Sequence of chain 2.B:
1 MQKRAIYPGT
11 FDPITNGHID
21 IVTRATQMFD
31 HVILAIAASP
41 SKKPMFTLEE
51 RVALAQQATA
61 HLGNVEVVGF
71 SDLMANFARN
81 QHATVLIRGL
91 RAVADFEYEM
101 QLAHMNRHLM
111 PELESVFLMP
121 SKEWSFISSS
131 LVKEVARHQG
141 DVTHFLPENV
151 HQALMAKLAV

This small molecule binds to this protein.
Small molecule (SMILES): COc1ccc2[nH]cc(CCNC(=O)C(C)(C)C)c2c1

Binding-site contacts:
Ligand atom C9 contacts residue LEU73 of chain 2.B at 4.1 Å (hydrophobic).
Ligand atom C2 contacts residue ARG88 of chain 2.B at 3.5 Å.
Ligand atom O1 contacts residue LEU73 of chain 2.B at 3.5 Å.
Ligand atom C13 contacts residue VAL135 of chain 3.B at 4.2 Å (hydrophobic).
Ligand atom C7 contacts residue ASP72 of chain 2.B at 4.2 Å.
Ligand atom N contacts residue THR10 of chain 2.B at 4.2 Å.
Ligand atom C contacts residue PRO8 of chain 2.B at 4.2 Å (hydrophobic).
Ligand atom O contacts residue ASN106 of chain 2.B at 3.4 Å (h-bond).
Ligand atom C13 contacts residue ASN106 of chain 2.B at 3.9 Å.
Ligand atom O1 contacts residue MET74 of chain 2.B at 3.0 Å (h-bond).
Ligand atom C14 contacts residue MET74 of chain 2.B at 4.3 Å (hydrophobic).
Ligand atom N contacts residue ALA37 of chain 2.B at 4.2 Å.
Ligand atom C7 contacts residue MET74 of chain 2.B at 3.9 Å (hydrophobic).
Ligand atom C2 contacts residue PRO8 of chain 2.B at 4.3 Å (hydrophobic).
Ligand atom C6 contacts residue ALA37 of chain 2.B at 4.1 Å (hydrophobic).
Ligand atom C12 contacts residue VAL135 of chain 3.B at 3.8 Å (hydrophobic).
Ligand atom O contacts residue PRO8 of chain 2.B at 4.1 Å.
Ligand atom N contacts residue GLY9 of chain 2.B at 4.2 Å.
Ligand atom C4 contacts residue GLY9 of chain 2.B at 4.3 Å.
Ligand atom C contacts residue MET74 of chain 2.B at 4.2 Å (hydrophobic).
Ligand atom C3 contacts residue GLY9 of chain 2.B at 4.2 Å.
Ligand atom C contacts residue ASN106 of chain 2.B at 3.3 Å.
Ligand atom C9 contacts residue MET74 of chain 2.B at 4.1 Å (hydrophobic).
Ligand atom O contacts residue MET74 of chain 2.B at 3.7 Å.
Ligand atom C15 contacts residue MET74 of chain 2.B at 3.5 Å (hydrophobic).
Ligand atom C12 contacts residue GLU134 of chain 3.B at 3.7 Å.
Ligand atom C11 contacts residue LEU102 of chain 2.B at 3.9 Å (hydrophobic).
Ligand atom C1 contacts residue PRO8 of chain 2.B at 4.0 Å (hydrophobic).
Ligand atom C5 contacts residue ALA37 of chain 2.B at 3.5 Å (hydrophobic).
Ligand atom C8 contacts residue MET74 of chain 2.B at 4.2 Å (hydrophobic).
Ligand atom C contacts residue LEU102 of chain 2.B at 4.0 Å (hydrophobic).
Ligand atom C13 contacts residue LEU73 of chain 2.B at 4.3 Å (hydrophobic).
Ligand atom C contacts residue ARG88 of chain 2.B at 3.5 Å.
Ligand atom C7 contacts residue PHE70 of chain 2.B at 3.8 Å (hydrophobic).
Ligand atom C5 contacts residue SER39 of chain 2.B at 4.0 Å.
Ligand atom C2 contacts residue LEU102 of chain 2.B at 4.1 Å (hydrophobic).
Ligand atom C8 contacts residue ASP72 of chain 2.B at 4.0 Å.
Ligand atom C3 contacts residue ARG88 of chain 2.B at 4.0 Å.
Ligand atom C8 contacts residue HIS138 of chain 3.B at 4.2 Å.
Ligand atom C12 contacts residue LEU73 of chain 2.B at 4.2 Å (hydrophobic).

Sequence of chain 3.B:
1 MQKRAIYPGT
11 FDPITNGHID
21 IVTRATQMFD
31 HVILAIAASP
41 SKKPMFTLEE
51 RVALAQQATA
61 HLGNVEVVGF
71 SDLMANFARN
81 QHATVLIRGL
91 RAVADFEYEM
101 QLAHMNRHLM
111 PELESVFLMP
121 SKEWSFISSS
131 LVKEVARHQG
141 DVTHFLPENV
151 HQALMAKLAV